Sequence of chain 1.M:
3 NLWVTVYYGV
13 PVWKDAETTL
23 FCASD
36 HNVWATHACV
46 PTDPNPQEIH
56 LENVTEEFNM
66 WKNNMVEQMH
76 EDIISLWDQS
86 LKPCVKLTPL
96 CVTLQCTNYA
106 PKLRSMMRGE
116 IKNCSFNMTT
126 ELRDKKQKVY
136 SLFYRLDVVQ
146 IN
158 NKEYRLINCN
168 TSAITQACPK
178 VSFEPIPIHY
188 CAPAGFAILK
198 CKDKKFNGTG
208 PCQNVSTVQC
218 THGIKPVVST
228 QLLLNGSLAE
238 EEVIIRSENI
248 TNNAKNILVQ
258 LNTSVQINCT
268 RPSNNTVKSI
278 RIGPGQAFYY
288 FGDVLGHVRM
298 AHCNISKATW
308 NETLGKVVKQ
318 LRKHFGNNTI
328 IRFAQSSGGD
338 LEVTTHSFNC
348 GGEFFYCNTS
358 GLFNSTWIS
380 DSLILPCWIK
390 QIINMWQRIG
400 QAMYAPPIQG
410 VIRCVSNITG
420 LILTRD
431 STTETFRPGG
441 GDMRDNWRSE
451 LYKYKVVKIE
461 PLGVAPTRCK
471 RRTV

Binding-site contacts:
Ligand atom O7 contacts residue NAG2 of chain 1.AA at 3.5 Å.
Ligand atom C5 contacts residue ASN361 of chain 1.M at 3.7 Å.
Ligand atom C7 contacts residue SER357 of chain 1.M at 4.5 Å.
Ligand atom C8 contacts residue NAG1 of chain 1.AA at 3.6 Å.
Ligand atom O7 contacts residue ASN361 of chain 1.M at 2.8 Å (h-bond).
Ligand atom N2 contacts residue ASN361 of chain 1.M at 2.7 Å (h-bond).
Ligand atom C2 contacts residue ASN361 of chain 1.M at 2.4 Å.
Ligand atom C8 contacts residue ASN361 of chain 1.M at 3.9 Å.
Ligand atom C7 contacts residue NAG2 of chain 1.AA at 3.9 Å.
Ligand atom C7 contacts residue ASN361 of chain 1.M at 3.1 Å.
Ligand atom C8 contacts residue SER357 of chain 1.M at 3.7 Å.
Ligand atom C4 contacts residue ASN361 of chain 1.M at 4.2 Å.
Ligand atom C1 contacts residue ASN361 of chain 1.M at 1.4 Å.
Ligand atom O5 contacts residue ASN361 of chain 1.M at 2.4 Å (h-bond).
Ligand atom C3 contacts residue ASN361 of chain 1.M at 3.7 Å.
Ligand atom C8 contacts residue NAG2 of chain 1.AA at 3.8 Å.

A small-molecule ligand and the protein it binds are described below.
Small molecule (SMILES): CC(=O)N[C@@H]1[C@@H](O)[C@H](O)[C@@H](CO)O[C@H]1O